Sequence of chain 1.A:
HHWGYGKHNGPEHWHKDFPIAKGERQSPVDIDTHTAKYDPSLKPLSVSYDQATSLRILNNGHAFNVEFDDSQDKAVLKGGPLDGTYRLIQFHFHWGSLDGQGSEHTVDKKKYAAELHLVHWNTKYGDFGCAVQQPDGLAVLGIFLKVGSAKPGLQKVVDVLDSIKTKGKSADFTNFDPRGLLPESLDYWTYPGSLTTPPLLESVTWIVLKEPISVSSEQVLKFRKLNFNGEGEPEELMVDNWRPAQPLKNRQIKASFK

Binding-site contacts:
Ligand atom C3 contacts residue CYS131 of chain 1.A at 1.8 Å (hydrophobic).
Ligand atom C1 contacts residue CYS131 of chain 1.A at 3.2 Å (hydrophobic).
Ligand atom C5 contacts residue CYS131 of chain 1.A at 4.2 Å (hydrophobic).
Ligand atom N1 contacts residue CYS131 of chain 1.A at 3.1 Å (h-bond).
Ligand atom O4 contacts residue GLY130 of chain 1.A at 4.4 Å.
Ligand atom C2 contacts residue CYS131 of chain 1.A at 2.4 Å (hydrophobic).
Ligand atom C4 contacts residue CYS131 of chain 1.A at 2.5 Å (hydrophobic).
Ligand atom O4 contacts residue CYS131 of chain 1.A at 4.2 Å.
Ligand atom O3 contacts residue ASP128 of chain 1.A at 4.2 Å.
Ligand atom O1 contacts residue CYS131 of chain 1.A at 4.3 Å.
Ligand atom C3 contacts residue TYR126 of chain 1.A at 4.1 Å (hydrophobic).
Ligand atom O3 contacts residue CYS131 of chain 1.A at 2.6 Å.

This protein binds this small molecule.
Small molecule (SMILES): O=C1CCC(=O)N1COCN1C(=O)CCC1=O